Sequence of chain 2.A:
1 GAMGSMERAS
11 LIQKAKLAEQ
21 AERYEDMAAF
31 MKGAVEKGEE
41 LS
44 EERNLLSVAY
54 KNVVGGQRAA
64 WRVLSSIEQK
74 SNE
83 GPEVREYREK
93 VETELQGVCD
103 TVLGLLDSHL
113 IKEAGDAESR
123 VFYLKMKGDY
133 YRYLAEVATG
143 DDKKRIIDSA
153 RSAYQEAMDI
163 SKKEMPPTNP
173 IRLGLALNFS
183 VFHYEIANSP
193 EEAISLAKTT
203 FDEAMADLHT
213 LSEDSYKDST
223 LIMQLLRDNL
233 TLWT

The small molecule below binds the protein below.
Small molecule (SMILES): C[C@H](N)C(=O)N[C@@H](CCCNC(N)=[NH2+])C(=O)N[C@@H](CCCNC(N)=[NH2+])C(=O)N[C@@H](CCC(N)=O)C(=O)N[C@H](C(=O)O)[C@@H](C)OP(=O)(O)O

Binding-site contacts:
Ligand atom C contacts residue ASN180 of chain 2.A at 3.8 Å.
Ligand atom CD contacts residue LEU227 of chain 2.A at 3.7 Å (hydrophobic).
Ligand atom NH2 contacts residue ARG134 of chain 2.A at 3.7 Å.
Ligand atom O contacts residue VAL183 of chain 2.A at 3.7 Å.
Ligand atom CA contacts residue ASN231 of chain 2.A at 3.8 Å.
Ligand atom NE2 contacts residue ASP230 of chain 2.A at 3.8 Å.
Ligand atom CZ contacts residue GLU187 of chain 2.A at 3.5 Å.
Ligand atom CA contacts residue ASN180 of chain 2.A at 3.5 Å.
Ligand atom O1P contacts residue ARG61 of chain 2.A at 2.6 Å (salt-bridge).
Ligand atom N contacts residue ASN231 of chain 2.A at 2.8 Å (h-bond).
Ligand atom NH1 contacts residue ARG65 of chain 2.A at 3.8 Å.
Ligand atom N contacts residue LEU234 of chain 2.A at 3.8 Å.
Ligand atom C contacts residue ASN231 of chain 2.A at 3.6 Å.
Ligand atom NH2 contacts residue GLU187 of chain 2.A at 2.8 Å (salt-bridge).
Ligand atom O contacts residue LEU179 of chain 2.A at 3.6 Å.
Ligand atom OXT contacts residue ASN180 of chain 2.A at 3.3 Å (h-bond).
Ligand atom O2P contacts residue ARG134 of chain 2.A at 2.9 Å (salt-bridge).
Ligand atom O contacts residue LEU234 of chain 2.A at 3.6 Å.
Ligand atom NE contacts residue ARG65 of chain 2.A at 3.7 Å.
Ligand atom CB contacts residue ASN231 of chain 2.A at 3.8 Å.
Ligand atom NH2 contacts residue VAL183 of chain 2.A at 3.8 Å.
Ligand atom OE1 contacts residue LEU227 of chain 2.A at 3.5 Å.
Ligand atom CB contacts residue ASN180 of chain 2.A at 3.4 Å.
Ligand atom CB contacts residue ASN231 of chain 2.A at 3.6 Å.
Ligand atom O contacts residue ASN231 of chain 2.A at 3.0 Å (h-bond).
Ligand atom CZ contacts residue ARG65 of chain 2.A at 3.6 Å.
Ligand atom NH2 contacts residue ARG61 of chain 2.A at 3.5 Å (salt-bridge).
Ligand atom CD contacts residue GLU187 of chain 2.A at 3.4 Å.
Ligand atom OE1 contacts residue ASP230 of chain 2.A at 2.9 Å (salt-bridge).
Ligand atom O3P contacts residue ARG134 of chain 2.A at 2.9 Å (salt-bridge).
Ligand atom P contacts residue ARG61 of chain 2.A at 3.7 Å.
Ligand atom CG2 contacts residue ASN180 of chain 2.A at 3.7 Å.
Ligand atom CA contacts residue ASN231 of chain 2.A at 3.5 Å.
Ligand atom P contacts residue TYR135 of chain 2.A at 3.9 Å.
Ligand atom NE contacts residue VAL183 of chain 2.A at 3.8 Å.
Ligand atom O2P contacts residue ARG61 of chain 2.A at 2.8 Å (salt-bridge).
Ligand atom O3P contacts residue TYR135 of chain 2.A at 2.8 Å (h-bond).
Ligand atom CD contacts residue ASP230 of chain 2.A at 3.7 Å.
Ligand atom NH2 contacts residue ARG65 of chain 2.A at 3.4 Å (salt-bridge).
Ligand atom NE contacts residue GLU187 of chain 2.A at 2.8 Å (salt-bridge).